The small molecule below binds the protein below.
Small molecule (SMILES): CC(=O)N[C@@H]1[C@@H](O)[C@H](O)[C@@H](CO)O[C@H]1O

Sequence of chain 1.A:
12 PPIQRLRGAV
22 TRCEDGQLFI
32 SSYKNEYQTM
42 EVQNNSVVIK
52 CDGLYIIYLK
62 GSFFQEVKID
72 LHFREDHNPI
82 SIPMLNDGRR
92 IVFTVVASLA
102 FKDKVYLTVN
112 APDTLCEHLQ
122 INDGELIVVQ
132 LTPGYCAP

Binding-site contacts:
Ligand atom O5 contacts residue ASN45 of chain 1.A at 2.3 Å (h-bond).
Ligand atom C3 contacts residue ASN45 of chain 1.A at 3.6 Å.
Ligand atom C7 contacts residue ASN45 of chain 1.A at 3.0 Å.
Ligand atom O7 contacts residue ASN45 of chain 1.A at 3.2 Å (h-bond).
Ligand atom C4 contacts residue ASN45 of chain 1.A at 4.2 Å.
Ligand atom C1 contacts residue ASN45 of chain 1.A at 1.4 Å.
Ligand atom N2 contacts residue ASN45 of chain 1.A at 2.7 Å (h-bond).
Ligand atom C8 contacts residue ASN45 of chain 1.A at 4.0 Å.
Ligand atom C5 contacts residue ASN45 of chain 1.A at 3.6 Å.
Ligand atom C2 contacts residue ASN45 of chain 1.A at 2.2 Å.